Sequence of chain 1.C:
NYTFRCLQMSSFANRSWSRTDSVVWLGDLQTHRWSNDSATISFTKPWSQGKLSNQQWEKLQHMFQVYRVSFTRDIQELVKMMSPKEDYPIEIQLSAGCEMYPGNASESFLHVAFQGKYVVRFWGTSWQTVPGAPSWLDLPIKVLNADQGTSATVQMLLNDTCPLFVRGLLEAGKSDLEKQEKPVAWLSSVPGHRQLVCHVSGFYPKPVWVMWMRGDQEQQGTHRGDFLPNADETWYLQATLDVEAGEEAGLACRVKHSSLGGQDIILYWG

This small molecule binds to this protein.
Small molecule (SMILES): CC(=O)N[C@@H]1[C@@H](O)[C@H](O)[C@@H](CO)O[C@H]1O

Binding-site contacts:
Ligand atom C4 contacts residue ASN20 of chain 1.C at 4.1 Å.
Ligand atom O5 contacts residue ASN20 of chain 1.C at 2.3 Å (h-bond).
Ligand atom N2 contacts residue ASN20 of chain 1.C at 3.0 Å (h-bond).
Ligand atom C5 contacts residue ASN20 of chain 1.C at 3.6 Å.
Ligand atom O5 contacts residue ALA19 of chain 1.C at 3.8 Å.
Ligand atom C8 contacts residue SER22 of chain 1.C at 4.2 Å.
Ligand atom C5 contacts residue TRP23 of chain 1.C at 4.1 Å (hydrophobic).
Ligand atom C6 contacts residue TRP23 of chain 1.C at 4.2 Å (hydrophobic).
Ligand atom C2 contacts residue ASN20 of chain 1.C at 2.4 Å.
Ligand atom C7 contacts residue ASN20 of chain 1.C at 3.3 Å.
Ligand atom N2 contacts residue SER22 of chain 1.C at 4.2 Å.
Ligand atom O7 contacts residue ASN20 of chain 1.C at 3.1 Å (h-bond).
Ligand atom O6 contacts residue ALA19 of chain 1.C at 3.7 Å.
Ligand atom C1 contacts residue ASN20 of chain 1.C at 1.4 Å.
Ligand atom C1 contacts residue TRP23 of chain 1.C at 3.9 Å (hydrophobic).
Ligand atom C7 contacts residue SER22 of chain 1.C at 4.3 Å.
Ligand atom O5 contacts residue TRP23 of chain 1.C at 3.7 Å.
Ligand atom C3 contacts residue ASN20 of chain 1.C at 3.8 Å.
Ligand atom C6 contacts residue ALA19 of chain 1.C at 4.2 Å (hydrophobic).